Binding-site contacts:
Ligand atom C10 contacts residue GLY212 of chain 1.B at 3.7 Å.
Ligand atom C8 contacts residue ILE200 of chain 1.B at 3.8 Å (hydrophobic).
Ligand atom C3 contacts residue PHE194 of chain 1.B at 3.2 Å (hydrophobic).
Ligand atom C9 contacts residue ILE200 of chain 1.B at 3.7 Å (hydrophobic).
Ligand atom O3 contacts residue GLU80 of chain 1.B at 2.3 Å (salt-bridge).
Ligand atom O2 contacts residue HIS240 of chain 1.B at 2.8 Å (h-bond).
Ligand atom C12 contacts residue GLY212 of chain 1.B at 3.6 Å.
Ligand atom C19 contacts residue THR193 of chain 1.B at 3.3 Å.
Ligand atom C19 contacts residue HIS267 of chain 1.B at 3.9 Å.
Ligand atom C10 contacts residue ILE200 of chain 1.B at 3.6 Å (hydrophobic).
Ligand atom O2 contacts residue ASP244 of chain 1.B at 3.2 Å (salt-bridge).
Ligand atom C3 contacts residue THR193 of chain 1.B at 3.4 Å.
Ligand atom C7 contacts residue HIS22 of chain 1.B at 3.8 Å.
Ligand atom C4 contacts residue PHE194 of chain 1.B at 3.9 Å (hydrophobic).
Ligand atom C13 contacts residue ILE200 of chain 1.B at 3.9 Å (hydrophobic).
Ligand atom C17 contacts residue SER213 of chain 1.B at 3.5 Å.
Ligand atom O3 contacts residue ZN1 of chain 1.H at 2.2 Å.
Ligand atom C13 contacts residue ARG204 of chain 1.B at 3.6 Å.
Ligand atom O2 contacts residue ZN1 of chain 1.H at 2.0 Å.
Ligand atom C18 contacts residue MET65 of chain 1.B at 3.9 Å (hydrophobic).
Ligand atom C11 contacts residue GLY212 of chain 1.B at 3.5 Å.
Ligand atom C11 contacts residue SER213 of chain 1.B at 3.7 Å.
Ligand atom C17 contacts residue VAL219 of chain 1.B at 3.7 Å (hydrophobic).
Ligand atom O2 contacts residue THR193 of chain 1.B at 2.6 Å (h-bond).
Ligand atom N2 contacts residue ZN1 of chain 1.H at 2.9 Å.
Ligand atom C11 contacts residue ILE200 of chain 1.B at 3.6 Å (hydrophobic).
Ligand atom N2 contacts residue HIS267 of chain 1.B at 2.8 Å (h-bond).
Ligand atom N1 contacts residue THR193 of chain 1.B at 3.0 Å (h-bond).
Ligand atom O3 contacts residue HIS81 of chain 1.B at 2.9 Å (h-bond).
Ligand atom O3 contacts residue ASP244 of chain 1.B at 3.2 Å (salt-bridge).
Ligand atom C13 contacts residue GLY212 of chain 1.B at 3.8 Å.
Ligand atom N2 contacts residue MET65 of chain 1.B at 3.8 Å.
Ligand atom C19 contacts residue ZN1 of chain 1.H at 2.7 Å.
Ligand atom O1 contacts residue MET65 of chain 1.B at 3.9 Å.
Ligand atom O2 contacts residue HIS81 of chain 1.B at 3.6 Å (h-bond).
Ligand atom C18 contacts residue THR193 of chain 1.B at 3.7 Å.
Ligand atom N2 contacts residue ASP244 of chain 1.B at 3.7 Å.
Ligand atom C19 contacts residue ASP244 of chain 1.B at 3.5 Å.
Ligand atom O3 contacts residue HIS267 of chain 1.B at 3.4 Å (h-bond).
Ligand atom N2 contacts residue GLU80 of chain 1.B at 3.0 Å (salt-bridge).

Sequence of chain 1.B:
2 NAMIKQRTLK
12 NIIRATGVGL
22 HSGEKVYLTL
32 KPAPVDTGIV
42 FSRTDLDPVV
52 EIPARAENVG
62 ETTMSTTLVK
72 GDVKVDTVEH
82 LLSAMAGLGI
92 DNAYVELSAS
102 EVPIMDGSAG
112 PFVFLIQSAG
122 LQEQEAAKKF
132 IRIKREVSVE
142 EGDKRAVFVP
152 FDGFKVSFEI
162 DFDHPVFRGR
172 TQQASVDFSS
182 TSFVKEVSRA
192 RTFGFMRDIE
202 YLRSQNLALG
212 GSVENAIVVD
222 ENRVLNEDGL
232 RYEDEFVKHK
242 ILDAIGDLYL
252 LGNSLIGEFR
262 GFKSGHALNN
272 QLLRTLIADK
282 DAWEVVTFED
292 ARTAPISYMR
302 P

A protein and the small-molecule ligand that binds it are described below.
Small molecule (SMILES): NC[C@H](NC(=O)c1ccc(C#CC#Cc2ccccc2)cc1)C(=O)NO